A protein and the small-molecule ligand that binds it are described below.
Small molecule (SMILES): CC(=O)N[C@@H]1[C@@H](O)[C@H](O)[C@@H](CO)O[C@H]1O

Sequence of chain 1.B:
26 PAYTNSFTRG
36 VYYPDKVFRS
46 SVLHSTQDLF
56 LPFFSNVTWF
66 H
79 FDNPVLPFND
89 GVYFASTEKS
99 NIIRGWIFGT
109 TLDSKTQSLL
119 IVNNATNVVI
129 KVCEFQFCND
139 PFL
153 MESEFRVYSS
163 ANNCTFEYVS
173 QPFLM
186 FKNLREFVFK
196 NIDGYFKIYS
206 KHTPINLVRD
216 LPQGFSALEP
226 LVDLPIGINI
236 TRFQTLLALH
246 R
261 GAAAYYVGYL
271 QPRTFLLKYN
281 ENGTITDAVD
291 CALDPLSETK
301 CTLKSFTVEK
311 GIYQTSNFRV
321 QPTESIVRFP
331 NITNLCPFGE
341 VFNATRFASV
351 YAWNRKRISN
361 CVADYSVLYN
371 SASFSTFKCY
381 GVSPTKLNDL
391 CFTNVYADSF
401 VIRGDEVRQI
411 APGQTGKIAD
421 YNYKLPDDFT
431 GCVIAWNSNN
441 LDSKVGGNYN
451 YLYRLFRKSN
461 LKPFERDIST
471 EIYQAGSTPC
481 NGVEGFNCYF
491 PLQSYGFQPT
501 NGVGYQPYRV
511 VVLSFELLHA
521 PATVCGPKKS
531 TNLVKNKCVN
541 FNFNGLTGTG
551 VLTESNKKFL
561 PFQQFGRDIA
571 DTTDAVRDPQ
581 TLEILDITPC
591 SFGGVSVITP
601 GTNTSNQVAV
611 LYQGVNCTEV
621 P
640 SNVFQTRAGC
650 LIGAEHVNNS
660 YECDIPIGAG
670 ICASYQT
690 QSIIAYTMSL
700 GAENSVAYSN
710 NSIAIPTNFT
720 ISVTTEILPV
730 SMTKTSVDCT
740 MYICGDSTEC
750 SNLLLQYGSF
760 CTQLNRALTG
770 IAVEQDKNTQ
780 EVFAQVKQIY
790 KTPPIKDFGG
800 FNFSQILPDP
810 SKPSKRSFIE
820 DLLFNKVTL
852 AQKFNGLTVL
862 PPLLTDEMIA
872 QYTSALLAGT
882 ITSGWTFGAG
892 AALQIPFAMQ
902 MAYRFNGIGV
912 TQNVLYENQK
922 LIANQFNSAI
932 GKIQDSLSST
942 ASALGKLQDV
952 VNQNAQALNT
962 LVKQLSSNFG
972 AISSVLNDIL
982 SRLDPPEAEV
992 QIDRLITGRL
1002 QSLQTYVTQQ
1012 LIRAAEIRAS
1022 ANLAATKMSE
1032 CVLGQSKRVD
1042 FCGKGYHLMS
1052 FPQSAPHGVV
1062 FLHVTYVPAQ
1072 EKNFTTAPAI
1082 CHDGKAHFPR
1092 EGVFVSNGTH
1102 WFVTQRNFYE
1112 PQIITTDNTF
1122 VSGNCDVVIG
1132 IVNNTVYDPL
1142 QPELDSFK

Binding-site contacts:
Ligand atom C3 contacts residue ASN603 of chain 1.B at 3.8 Å.
Ligand atom C2 contacts residue ASN603 of chain 1.B at 2.5 Å.
Ligand atom O5 contacts residue ASN603 of chain 1.B at 2.4 Å (h-bond).
Ligand atom C5 contacts residue ASN603 of chain 1.B at 3.7 Å.
Ligand atom O7 contacts residue ASN603 of chain 1.B at 3.1 Å (h-bond).
Ligand atom C1 contacts residue ASN603 of chain 1.B at 1.4 Å.
Ligand atom C4 contacts residue ASN603 of chain 1.B at 4.2 Å.
Ligand atom C8 contacts residue ASN603 of chain 1.B at 4.0 Å.
Ligand atom C7 contacts residue ASN603 of chain 1.B at 3.3 Å.
Ligand atom N2 contacts residue ASN603 of chain 1.B at 2.9 Å (h-bond).